A small-molecule ligand and the protein it binds are described below.
Small molecule (SMILES): CN1[C@@H]2CC[C@H]1CC(=O)C2

Sequence of chain 2.B:
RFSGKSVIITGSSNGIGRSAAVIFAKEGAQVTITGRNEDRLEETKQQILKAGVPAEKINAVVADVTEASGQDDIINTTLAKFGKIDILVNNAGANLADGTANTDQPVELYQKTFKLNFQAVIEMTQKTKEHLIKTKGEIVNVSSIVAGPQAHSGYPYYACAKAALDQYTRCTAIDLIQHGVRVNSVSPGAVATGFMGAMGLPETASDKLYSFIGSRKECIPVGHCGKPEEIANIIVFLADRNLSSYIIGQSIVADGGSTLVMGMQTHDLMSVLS

Sequence of chain 1.A:
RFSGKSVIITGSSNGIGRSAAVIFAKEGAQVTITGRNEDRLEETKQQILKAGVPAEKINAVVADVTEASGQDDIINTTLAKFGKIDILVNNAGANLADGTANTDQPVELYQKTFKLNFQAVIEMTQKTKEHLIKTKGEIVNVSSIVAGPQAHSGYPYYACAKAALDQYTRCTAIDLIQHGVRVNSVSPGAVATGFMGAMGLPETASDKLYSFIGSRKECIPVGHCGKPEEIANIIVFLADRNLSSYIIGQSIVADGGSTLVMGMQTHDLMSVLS

Binding-site contacts:
Ligand atom C2 contacts residue ALA212 of chain 1.A at 4.0 Å (hydrophobic).
Ligand atom C5 contacts residue PHE217 of chain 1.A at 4.3 Å (hydrophobic).
Ligand atom C9 contacts residue ILE167 of chain 1.A at 3.8 Å (hydrophobic).
Ligand atom C6 contacts residue VAL168 of chain 1.A at 4.0 Å (hydrophobic).
Ligand atom C9 contacts residue PRO210 of chain 1.A at 4.2 Å (hydrophobic).
Ligand atom N8 contacts residue ALA212 of chain 1.A at 3.8 Å.
Ligand atom O3 contacts residue TYR232 of chain 1.A at 3.8 Å.
Ligand atom C7 contacts residue VAL168 of chain 1.A at 4.2 Å (hydrophobic).
Ligand atom C3 contacts residue NDP1 of chain 1.C at 4.4 Å.
Ligand atom C9 contacts residue SER166 of chain 1.A at 4.0 Å.
Ligand atom C1 contacts residue ALA212 of chain 1.A at 4.5 Å (hydrophobic).
Ligand atom O3 contacts residue LEU231 of chain 1.A at 4.0 Å.
Ligand atom C9 contacts residue NDP1 of chain 1.C at 3.7 Å.
Ligand atom C1 contacts residue MET286 of chain 2.B at 4.3 Å (hydrophobic).
Ligand atom O3 contacts residue ALA212 of chain 1.A at 4.4 Å.
Ligand atom C9 contacts residue GLY211 of chain 1.A at 3.4 Å.
Ligand atom C6 contacts residue TYR177 of chain 1.A at 4.2 Å (hydrophobic).
Ligand atom C9 contacts residue ALA212 of chain 1.A at 3.8 Å (hydrophobic).
Ligand atom C4 contacts residue PHE217 of chain 1.A at 3.9 Å (hydrophobic).
Ligand atom O3 contacts residue MET218 of chain 1.A at 4.0 Å.
Ligand atom C2 contacts residue MET286 of chain 2.B at 3.9 Å (hydrophobic).
Ligand atom C6 contacts residue PHE217 of chain 1.A at 4.5 Å (hydrophobic).
Ligand atom N8 contacts residue GLY211 of chain 1.A at 3.9 Å.
Ligand atom C7 contacts residue TYR177 of chain 1.A at 3.6 Å (hydrophobic).
Ligand atom C4 contacts residue NDP1 of chain 1.C at 3.6 Å.
Ligand atom N8 contacts residue NDP1 of chain 1.C at 3.9 Å.
Ligand atom C3 contacts residue ALA212 of chain 1.A at 4.3 Å (hydrophobic).
Ligand atom C5 contacts residue NDP1 of chain 1.C at 3.8 Å.